Sequence of chain 1.B:
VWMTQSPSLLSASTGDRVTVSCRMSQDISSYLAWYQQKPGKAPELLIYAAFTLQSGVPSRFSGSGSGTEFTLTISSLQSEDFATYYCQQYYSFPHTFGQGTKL

A small-molecule ligand and the protein it binds are described below.
Small molecule (SMILES): CC(=O)N[C@H]1[C@H](O[C@H]2[C@H](O)[C@@H](NC(C)=O)CO[C@@H]2CO)O[C@H](CO)[C@@H](O[C@@H]2O[C@H](CO)[C@@H](O)[C@H](O)[C@@H]2O)[C@@H]1O

Binding-site contacts:
Ligand atom O5 contacts residue ASN165 of chain 1.D at 2.3 Å (h-bond).
Ligand atom C5 contacts residue ASN165 of chain 1.D at 3.6 Å.
Ligand atom C1 contacts residue ASN165 of chain 1.D at 1.4 Å.
Ligand atom C1 contacts residue TRP2 of chain 1.B at 4.0 Å (hydrophobic).
Ligand atom O7 contacts residue SER25 of chain 1.B at 4.5 Å.
Ligand atom C4 contacts residue SER25 of chain 1.B at 3.5 Å.
Ligand atom O3 contacts residue SER25 of chain 1.B at 3.6 Å.
Ligand atom O3 contacts residue GLN26 of chain 1.B at 2.4 Å (h-bond).
Ligand atom C2 contacts residue TRP2 of chain 1.B at 4.2 Å (hydrophobic).
Ligand atom O7 contacts residue ASN165 of chain 1.D at 3.8 Å.
Ligand atom C4 contacts residue TRP2 of chain 1.B at 4.3 Å (hydrophobic).
Ligand atom O4 contacts residue SER25 of chain 1.B at 3.8 Å.
Ligand atom C4 contacts residue ASN165 of chain 1.D at 4.2 Å.
Ligand atom C3 contacts residue TRP2 of chain 1.B at 4.1 Å (hydrophobic).
Ligand atom C6 contacts residue TRP2 of chain 1.B at 3.8 Å (hydrophobic).
Ligand atom O6 contacts residue GLN26 of chain 1.B at 3.6 Å (h-bond).
Ligand atom C1 contacts residue SER25 of chain 1.B at 4.3 Å.
Ligand atom O5 contacts residue SER25 of chain 1.B at 3.9 Å.
Ligand atom C8 contacts residue ASN165 of chain 1.D at 3.4 Å.
Ligand atom C4 contacts residue GLN26 of chain 1.B at 4.0 Å.
Ligand atom O3 contacts residue ASN165 of chain 1.D at 3.9 Å.
Ligand atom C7 contacts residue ASN165 of chain 1.D at 3.2 Å.
Ligand atom C3 contacts residue SER25 of chain 1.B at 3.6 Å.
Ligand atom C8 contacts residue SER25 of chain 1.B at 4.5 Å.
Ligand atom C3 contacts residue GLN26 of chain 1.B at 3.5 Å.
Ligand atom N2 contacts residue ASN165 of chain 1.D at 3.0 Å (h-bond).
Ligand atom C2 contacts residue ASN165 of chain 1.D at 2.5 Å.
Ligand atom C3 contacts residue ASN165 of chain 1.D at 3.7 Å.

Sequence of chain 1.D:
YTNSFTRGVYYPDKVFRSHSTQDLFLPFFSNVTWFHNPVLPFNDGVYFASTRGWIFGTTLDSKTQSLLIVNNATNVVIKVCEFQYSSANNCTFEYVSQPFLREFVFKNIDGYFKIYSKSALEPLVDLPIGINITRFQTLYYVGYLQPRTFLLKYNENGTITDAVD